The protein below binds the small molecule below.
Small molecule (SMILES): NCC(=O)O

Sequence of chain 1.E:
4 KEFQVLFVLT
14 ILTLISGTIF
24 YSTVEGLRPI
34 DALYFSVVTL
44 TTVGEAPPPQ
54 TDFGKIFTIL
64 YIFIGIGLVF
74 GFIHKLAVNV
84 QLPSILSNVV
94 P

Sequence of chain 1.F:
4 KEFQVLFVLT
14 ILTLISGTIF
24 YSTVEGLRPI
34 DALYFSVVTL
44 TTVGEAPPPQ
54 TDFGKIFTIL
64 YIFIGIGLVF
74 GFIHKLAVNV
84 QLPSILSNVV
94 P

Binding-site contacts:
Ligand atom C contacts residue PRO51 of chain 1.F at 4.5 Å (hydrophobic).
Ligand atom OXT contacts residue TYR37 of chain 1.E at 4.1 Å.
Ligand atom C contacts residue GLY1 of chain 1.FA at 4.3 Å.
Ligand atom OXT contacts residue PRO51 of chain 1.F at 3.6 Å.
Ligand atom OXT contacts residue ALA49 of chain 1.E at 4.2 Å.
Ligand atom O contacts residue GLY1 of chain 1.FA at 3.4 Å (h-bond).
Ligand atom N contacts residue LEU30 of chain 1.E at 4.4 Å.
Ligand atom N contacts residue ASP34 of chain 1.E at 3.6 Å (salt-bridge).
Ligand atom O contacts residue LEU30 of chain 1.E at 4.2 Å.